Binding-site contacts:
Ligand atom C3 contacts residue ASN85 of chain 1.A at 3.8 Å.
Ligand atom C5 contacts residue ASN85 of chain 1.A at 3.6 Å.
Ligand atom O5 contacts residue VAL89 of chain 1.A at 3.7 Å.
Ligand atom C7 contacts residue ASN85 of chain 1.A at 3.2 Å.
Ligand atom O5 contacts residue ASN85 of chain 1.A at 2.3 Å (h-bond).
Ligand atom C8 contacts residue GLN63 of chain 1.A at 3.3 Å.
Ligand atom N2 contacts residue GLN63 of chain 1.A at 3.0 Å (h-bond).
Ligand atom C3 contacts residue GLN63 of chain 1.A at 3.4 Å.
Ligand atom O6 contacts residue VAL89 of chain 1.A at 4.3 Å.
Ligand atom C4 contacts residue ASN85 of chain 1.A at 4.2 Å.
Ligand atom O7 contacts residue ASN85 of chain 1.A at 3.0 Å (h-bond).
Ligand atom C8 contacts residue ASN85 of chain 1.A at 4.4 Å.
Ligand atom N2 contacts residue ASN85 of chain 1.A at 3.0 Å (h-bond).
Ligand atom O3 contacts residue GLN63 of chain 1.A at 3.8 Å.
Ligand atom C7 contacts residue GLN83 of chain 1.A at 4.2 Å.
Ligand atom C1 contacts residue GLN63 of chain 1.A at 3.9 Å.
Ligand atom N2 contacts residue GLN83 of chain 1.A at 4.5 Å.
Ligand atom C1 contacts residue ASN85 of chain 1.A at 1.4 Å.
Ligand atom C7 contacts residue GLN63 of chain 1.A at 3.5 Å.
Ligand atom C2 contacts residue ASN85 of chain 1.A at 2.5 Å.
Ligand atom O7 contacts residue ASN176 of chain 1.A at 4.2 Å.
Ligand atom C2 contacts residue GLN63 of chain 1.A at 3.6 Å.
Ligand atom C1 contacts residue VAL89 of chain 1.A at 4.2 Å (hydrophobic).
Ligand atom C8 contacts residue GLN83 of chain 1.A at 3.8 Å.

This small molecule binds to this protein.
Small molecule (SMILES): CC(=O)N[C@H]1[C@H](O[C@H]2[C@H](O)[C@@H](NC(C)=O)CO[C@@H]2CO)O[C@H](CO)[C@@H](O)[C@@H]1O

Sequence of chain 1.A:
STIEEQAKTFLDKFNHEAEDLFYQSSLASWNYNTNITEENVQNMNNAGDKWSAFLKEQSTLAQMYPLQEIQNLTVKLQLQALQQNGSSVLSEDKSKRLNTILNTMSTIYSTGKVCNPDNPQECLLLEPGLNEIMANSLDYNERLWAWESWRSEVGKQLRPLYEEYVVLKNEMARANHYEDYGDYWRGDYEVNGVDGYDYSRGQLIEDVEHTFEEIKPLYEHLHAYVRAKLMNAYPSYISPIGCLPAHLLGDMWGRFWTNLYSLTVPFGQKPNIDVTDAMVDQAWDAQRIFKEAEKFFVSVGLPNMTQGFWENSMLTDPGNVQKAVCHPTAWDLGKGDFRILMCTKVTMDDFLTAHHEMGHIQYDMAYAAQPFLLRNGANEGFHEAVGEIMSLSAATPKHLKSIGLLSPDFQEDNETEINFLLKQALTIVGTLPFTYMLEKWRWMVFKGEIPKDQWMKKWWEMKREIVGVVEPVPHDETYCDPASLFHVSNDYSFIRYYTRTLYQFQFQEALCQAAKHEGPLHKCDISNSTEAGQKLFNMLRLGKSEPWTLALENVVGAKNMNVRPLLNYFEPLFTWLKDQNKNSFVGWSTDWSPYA